Binding-site contacts:
Ligand atom C24 contacts residue ARG647 of chain 1.G at 3.8 Å.
Ligand atom C3 contacts residue LEU158 of chain 1.H at 3.7 Å (hydrophobic).
Ligand atom C25 contacts residue ILE25 of chain 1.H at 3.6 Å (hydrophobic).
Ligand atom C15 contacts residue ASP111 of chain 1.H at 3.7 Å.
Ligand atom N5 contacts residue LEU158 of chain 1.H at 3.5 Å.
Ligand atom C17 contacts residue ARG628 of chain 1.G at 3.7 Å.
Ligand atom N4 contacts residue MET108 of chain 1.H at 3.1 Å (h-bond).
Ligand atom C9 contacts residue PHE105 of chain 1.H at 3.4 Å (hydrophobic).
Ligand atom C16 contacts residue ILE25 of chain 1.H at 3.7 Å (hydrophobic).
Ligand atom C9 contacts residue ALA46 of chain 1.H at 3.7 Å (hydrophobic).
Ligand atom C15 contacts residue ARG628 of chain 1.G at 3.5 Å.
Ligand atom C23 contacts residue ARG647 of chain 1.G at 3.4 Å.
Ligand atom N1 contacts residue MET108 of chain 1.H at 2.8 Å (h-bond).
Ligand atom N4 contacts residue LEU158 of chain 1.H at 3.8 Å.
Ligand atom C19 contacts residue MET108 of chain 1.H at 3.6 Å (hydrophobic).
Ligand atom C21 contacts residue ILE609 of chain 1.G at 3.8 Å (hydrophobic).
Ligand atom C19 contacts residue TYR107 of chain 1.H at 3.3 Å (hydrophobic).
Ligand atom C5 contacts residue LEU158 of chain 1.H at 3.5 Å (hydrophobic).
Ligand atom N3 contacts residue LEU158 of chain 1.H at 3.7 Å.
Ligand atom N2 contacts residue LEU158 of chain 1.H at 3.5 Å.
Ligand atom C6 contacts residue GLU106 of chain 1.H at 3.1 Å.
Ligand atom C1 contacts residue MET108 of chain 1.H at 3.2 Å (hydrophobic).
Ligand atom C1 contacts residue ASP111 of chain 1.H at 3.7 Å.
Ligand atom C6 contacts residue ALA46 of chain 1.H at 3.5 Å (hydrophobic).
Ligand atom C9 contacts residue LYS48 of chain 1.H at 3.6 Å.
Ligand atom C23 contacts residue ARG628 of chain 1.G at 3.8 Å.
Ligand atom C20 contacts residue ARG628 of chain 1.G at 3.6 Å.
Ligand atom C24 contacts residue ARG628 of chain 1.G at 3.7 Å.
Ligand atom C6 contacts residue LEU158 of chain 1.H at 3.8 Å (hydrophobic).
Ligand atom C4 contacts residue LEU158 of chain 1.H at 3.3 Å (hydrophobic).
Ligand atom C16 contacts residue ARG628 of chain 1.G at 3.5 Å.
Ligand atom C25 contacts residue ARG628 of chain 1.G at 3.6 Å.
Ligand atom C19 contacts residue ASP109 of chain 1.H at 3.2 Å.
Ligand atom C2 contacts residue LEU158 of chain 1.H at 3.8 Å (hydrophobic).
Ligand atom C8 contacts residue LEU158 of chain 1.H at 3.8 Å (hydrophobic).
Ligand atom C7 contacts residue PHE105 of chain 1.H at 3.8 Å (hydrophobic).
Ligand atom C22 contacts residue ASN607 of chain 1.G at 3.6 Å.
Ligand atom N4 contacts residue GLU106 of chain 1.H at 3.6 Å.
Ligand atom C1 contacts residue HIS110 of chain 1.H at 3.5 Å.
Ligand atom C18 contacts residue TYR107 of chain 1.H at 3.3 Å (hydrophobic).

A small-molecule ligand and the protein it binds are described below.
Small molecule (SMILES): CC[C@H](CO)Nc1nc(NCc2ccc(-c3ccccc3)cc2)c2ncn(C(C)C)c2n1

Sequence of chain 1.G:
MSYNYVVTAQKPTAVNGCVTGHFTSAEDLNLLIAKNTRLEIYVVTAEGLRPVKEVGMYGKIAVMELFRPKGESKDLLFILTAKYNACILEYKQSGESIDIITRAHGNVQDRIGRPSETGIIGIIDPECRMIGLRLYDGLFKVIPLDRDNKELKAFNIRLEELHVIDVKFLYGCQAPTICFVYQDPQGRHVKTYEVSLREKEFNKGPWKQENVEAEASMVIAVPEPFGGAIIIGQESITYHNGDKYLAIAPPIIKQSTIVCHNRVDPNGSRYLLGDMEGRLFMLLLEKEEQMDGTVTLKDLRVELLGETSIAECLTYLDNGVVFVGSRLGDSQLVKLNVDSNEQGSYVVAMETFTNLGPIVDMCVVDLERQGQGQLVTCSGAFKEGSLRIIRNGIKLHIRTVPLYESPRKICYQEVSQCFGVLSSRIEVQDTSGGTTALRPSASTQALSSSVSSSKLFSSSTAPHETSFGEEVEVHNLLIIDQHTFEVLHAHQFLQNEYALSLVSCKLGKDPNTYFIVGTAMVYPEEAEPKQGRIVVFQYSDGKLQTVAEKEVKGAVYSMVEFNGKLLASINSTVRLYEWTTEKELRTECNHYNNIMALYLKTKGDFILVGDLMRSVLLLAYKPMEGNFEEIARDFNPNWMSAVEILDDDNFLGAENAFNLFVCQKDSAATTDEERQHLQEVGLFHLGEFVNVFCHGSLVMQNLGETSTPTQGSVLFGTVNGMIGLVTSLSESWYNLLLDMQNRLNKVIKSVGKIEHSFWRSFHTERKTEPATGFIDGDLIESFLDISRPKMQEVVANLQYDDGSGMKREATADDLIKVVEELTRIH

Sequence of chain 1.H:
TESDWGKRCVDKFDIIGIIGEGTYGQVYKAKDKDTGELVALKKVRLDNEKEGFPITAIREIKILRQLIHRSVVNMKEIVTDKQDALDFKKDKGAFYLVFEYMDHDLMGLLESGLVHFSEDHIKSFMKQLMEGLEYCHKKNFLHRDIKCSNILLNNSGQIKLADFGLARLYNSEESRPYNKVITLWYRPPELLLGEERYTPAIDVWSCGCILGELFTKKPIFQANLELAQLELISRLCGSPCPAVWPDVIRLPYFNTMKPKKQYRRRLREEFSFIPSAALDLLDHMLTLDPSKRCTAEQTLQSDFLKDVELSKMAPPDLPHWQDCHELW